Sequence of chain 1.B:
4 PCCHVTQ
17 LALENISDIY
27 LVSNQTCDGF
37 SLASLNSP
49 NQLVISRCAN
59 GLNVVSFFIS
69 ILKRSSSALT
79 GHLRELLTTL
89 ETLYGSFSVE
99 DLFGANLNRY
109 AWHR

A small-molecule ligand and the protein it binds are described below.
Small molecule (SMILES): CC(=O)N[C@H]1[C@H](O[C@H]2[C@H](O)[C@@H](NC(C)=O)CO[C@@H]2CO)O[C@H](CO)[C@@H](O)[C@@H]1O

Binding-site contacts:
Ligand atom C1 contacts residue ASN30 of chain 1.B at 1.5 Å.
Ligand atom N2 contacts residue ASN30 of chain 1.B at 3.0 Å (h-bond).
Ligand atom C2 contacts residue ASN30 of chain 1.B at 2.7 Å.
Ligand atom C4 contacts residue ASN30 of chain 1.B at 4.4 Å.
Ligand atom C3 contacts residue ASN30 of chain 1.B at 3.9 Å.
Ligand atom C7 contacts residue GLN31 of chain 1.B at 4.3 Å.
Ligand atom O5 contacts residue SER94 of chain 1.B at 3.6 Å.
Ligand atom C5 contacts residue SER94 of chain 1.B at 4.1 Å.
Ligand atom C5 contacts residue ASN30 of chain 1.B at 3.8 Å.
Ligand atom O5 contacts residue ASN30 of chain 1.B at 2.5 Å (h-bond).
Ligand atom O7 contacts residue GLN31 of chain 1.B at 4.0 Å.
Ligand atom C7 contacts residue ASN30 of chain 1.B at 4.3 Å.
Ligand atom C1 contacts residue SER94 of chain 1.B at 3.7 Å.